Sequence of chain 1.B:
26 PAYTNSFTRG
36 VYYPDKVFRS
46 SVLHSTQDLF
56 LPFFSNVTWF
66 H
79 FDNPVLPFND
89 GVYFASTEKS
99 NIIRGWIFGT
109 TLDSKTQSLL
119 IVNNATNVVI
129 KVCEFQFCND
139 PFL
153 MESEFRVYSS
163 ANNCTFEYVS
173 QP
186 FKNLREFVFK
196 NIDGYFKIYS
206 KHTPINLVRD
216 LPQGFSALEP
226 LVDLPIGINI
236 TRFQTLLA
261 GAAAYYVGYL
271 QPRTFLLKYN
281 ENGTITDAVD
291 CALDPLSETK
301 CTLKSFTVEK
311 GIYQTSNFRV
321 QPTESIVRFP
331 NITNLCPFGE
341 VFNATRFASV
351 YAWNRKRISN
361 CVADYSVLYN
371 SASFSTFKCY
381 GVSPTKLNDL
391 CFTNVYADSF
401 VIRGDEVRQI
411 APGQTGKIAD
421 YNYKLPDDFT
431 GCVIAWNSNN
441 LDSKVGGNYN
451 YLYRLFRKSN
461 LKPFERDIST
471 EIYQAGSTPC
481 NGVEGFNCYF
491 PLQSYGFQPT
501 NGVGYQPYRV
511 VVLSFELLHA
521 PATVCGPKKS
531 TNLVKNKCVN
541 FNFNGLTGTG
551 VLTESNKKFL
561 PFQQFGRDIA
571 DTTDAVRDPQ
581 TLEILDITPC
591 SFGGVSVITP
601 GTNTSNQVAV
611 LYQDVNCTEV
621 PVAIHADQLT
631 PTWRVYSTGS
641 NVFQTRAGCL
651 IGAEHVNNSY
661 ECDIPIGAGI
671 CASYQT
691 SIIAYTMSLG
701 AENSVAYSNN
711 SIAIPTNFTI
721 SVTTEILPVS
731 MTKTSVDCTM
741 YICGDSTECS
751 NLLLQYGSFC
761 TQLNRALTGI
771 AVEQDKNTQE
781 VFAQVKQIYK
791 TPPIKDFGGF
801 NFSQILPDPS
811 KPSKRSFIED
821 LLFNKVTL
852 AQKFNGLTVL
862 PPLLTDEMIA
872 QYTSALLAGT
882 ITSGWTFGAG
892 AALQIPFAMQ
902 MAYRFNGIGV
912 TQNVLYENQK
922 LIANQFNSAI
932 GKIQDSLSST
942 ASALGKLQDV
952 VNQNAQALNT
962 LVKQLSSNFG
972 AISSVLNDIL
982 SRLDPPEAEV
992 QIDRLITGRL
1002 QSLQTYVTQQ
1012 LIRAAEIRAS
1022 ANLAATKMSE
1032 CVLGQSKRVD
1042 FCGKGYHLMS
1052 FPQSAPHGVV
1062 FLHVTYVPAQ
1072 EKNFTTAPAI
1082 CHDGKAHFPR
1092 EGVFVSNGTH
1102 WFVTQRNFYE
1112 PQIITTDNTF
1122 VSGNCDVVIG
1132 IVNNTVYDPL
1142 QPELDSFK

Binding-site contacts:
Ligand atom C8 contacts residue ASN331 of chain 1.B at 3.5 Å.
Ligand atom O6 contacts residue LEU582 of chain 1.B at 4.3 Å.
Ligand atom C6 contacts residue GLN580 of chain 1.B at 4.2 Å.
Ligand atom C7 contacts residue ASN331 of chain 1.B at 4.0 Å.
Ligand atom C5 contacts residue GLN580 of chain 1.B at 4.5 Å.
Ligand atom O7 contacts residue THR333 of chain 1.B at 4.2 Å.
Ligand atom O7 contacts residue ASN331 of chain 1.B at 4.4 Å.
Ligand atom C1 contacts residue ASN331 of chain 1.B at 4.2 Å.
Ligand atom C1 contacts residue GLN580 of chain 1.B at 4.2 Å.
Ligand atom O5 contacts residue GLN580 of chain 1.B at 3.4 Å (h-bond).

This protein binds this small molecule.
Small molecule (SMILES): CC(=O)N[C@H]1[C@H](O[C@H]2[C@H](O)[C@@H](NC(C)=O)CO[C@@H]2CO)O[C@H](CO)[C@@H](O)[C@@H]1O